Binding-site contacts:
Ligand atom C2 contacts residue 8N11 of chain 2.S at 3.3 Å.
Ligand atom O2P contacts residue SER239 of chain 2.D at 3.4 Å (h-bond).
Ligand atom N7 contacts residue MET265 of chain 2.D at 2.9 Å (h-bond).
Ligand atom O3P contacts residue SER180 of chain 2.D at 2.9 Å (h-bond).
Ligand atom O3P contacts residue GLY179 of chain 2.D at 3.4 Å.
Ligand atom C6 contacts residue GLY266 of chain 2.D at 3.6 Å.
Ligand atom O3' contacts residue ALA50 of chain 2.D at 3.5 Å.
Ligand atom N7 contacts residue ILE181 of chain 2.D at 3.6 Å.
Ligand atom N1 contacts residue GLU290 of chain 2.D at 2.7 Å (salt-bridge).
Ligand atom C8 contacts residue MET52 of chain 2.D at 3.4 Å (hydrophobic).
Ligand atom C5 contacts residue ILE181 of chain 2.D at 3.6 Å (hydrophobic).
Ligand atom O2' contacts residue ASN154 of chain 2.D at 3.5 Å (h-bond).
Ligand atom O2P contacts residue GLY238 of chain 2.D at 2.8 Å (h-bond).
Ligand atom N1 contacts residue 8N11 of chain 2.S at 3.4 Å.
Ligand atom C4' contacts residue ASP215 of chain 2.D at 3.6 Å.
Ligand atom C6 contacts residue GLU290 of chain 2.D at 3.6 Å.
Ligand atom C2 contacts residue GLU290 of chain 2.D at 3.6 Å.
Ligand atom O5' contacts residue GLY216 of chain 2.D at 3.5 Å.
Ligand atom O6 contacts residue GLY264 of chain 2.D at 3.2 Å.
Ligand atom C2 contacts residue CYS182 of chain 2.D at 3.1 Å (hydrophobic).
Ligand atom O1P contacts residue SER180 of chain 2.D at 2.6 Å (h-bond).
Ligand atom O3' contacts residue ASP215 of chain 2.D at 2.6 Å (salt-bridge).
Ligand atom O6 contacts residue GLY291 of chain 2.D at 3.4 Å.
Ligand atom O1P contacts residue SER239 of chain 2.D at 3.0 Å (h-bond).
Ligand atom O6 contacts residue GLU290 of chain 2.D at 3.5 Å (salt-bridge).
Ligand atom O6 contacts residue GLY266 of chain 2.D at 2.8 Å (h-bond).
Ligand atom C4 contacts residue 8N11 of chain 2.S at 3.6 Å.
Ligand atom C3' contacts residue ASP215 of chain 2.D at 3.5 Å.
Ligand atom O3P contacts residue GLY217 of chain 2.D at 2.9 Å (h-bond).
Ligand atom N3 contacts residue CYS182 of chain 2.D at 3.5 Å.
Ligand atom N7 contacts residue GLY264 of chain 2.D at 3.5 Å.
Ligand atom O1P contacts residue TYR262 of chain 2.D at 2.6 Å (h-bond).
Ligand atom O2' contacts residue ASP215 of chain 2.D at 2.5 Å (salt-bridge).
Ligand atom O2P contacts residue MET237 of chain 2.D at 3.6 Å.
Ligand atom C5' contacts residue TYR262 of chain 2.D at 3.5 Å (hydrophobic).
Ligand atom O6 contacts residue MET265 of chain 2.D at 3.3 Å (h-bond).
Ligand atom N7 contacts residue MET52 of chain 2.D at 3.7 Å.
Ligand atom C5 contacts residue MET265 of chain 2.D at 3.7 Å (hydrophobic).
Ligand atom N3 contacts residue 8N11 of chain 2.S at 3.5 Å.
Ligand atom O5' contacts residue GLY179 of chain 2.D at 3.5 Å.

The small molecule below binds the protein below.
Small molecule (SMILES): O=c1[nH]cnc2c1ncn2[C@@H]1O[C@H](COP(=O)(O)O)[C@@H](O)[C@H]1O

Sequence of chain 2.D:
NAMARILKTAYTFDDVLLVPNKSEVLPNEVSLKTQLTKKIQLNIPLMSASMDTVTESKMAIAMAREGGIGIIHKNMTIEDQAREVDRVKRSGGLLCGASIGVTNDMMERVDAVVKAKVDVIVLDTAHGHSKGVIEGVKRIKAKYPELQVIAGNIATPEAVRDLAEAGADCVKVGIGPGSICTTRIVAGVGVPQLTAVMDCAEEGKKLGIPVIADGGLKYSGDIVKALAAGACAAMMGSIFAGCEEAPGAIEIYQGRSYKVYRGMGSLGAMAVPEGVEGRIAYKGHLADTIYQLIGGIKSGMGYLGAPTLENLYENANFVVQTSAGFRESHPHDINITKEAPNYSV